Binding-site contacts:
Ligand atom C7 contacts residue ASN502 of chain 1.A at 3.6 Å.
Ligand atom C5 contacts residue ASP482 of chain 1.A at 3.7 Å.
Ligand atom C17 contacts residue GLY437 of chain 1.A at 3.5 Å.
Ligand atom N9 contacts residue ASN502 of chain 1.A at 3.1 Å (h-bond).
Ligand atom N14 contacts residue SER436 of chain 1.A at 3.5 Å (h-bond).
Ligand atom C2 contacts residue LYS609 of chain 1.A at 3.7 Å.
Ligand atom C15 contacts residue LYS609 of chain 1.A at 3.7 Å.
Ligand atom N4 contacts residue ASP575 of chain 1.A at 2.7 Å (salt-bridge).
Ligand atom C5 contacts residue ARG686 of chain 1.A at 3.6 Å.
Ligand atom O22 contacts residue LYS609 of chain 1.A at 3.5 Å.
Ligand atom C12 contacts residue ASP482 of chain 1.A at 3.4 Å.
Ligand atom N11 contacts residue ASN502 of chain 1.A at 2.7 Å (h-bond).
Ligand atom C12 contacts residue SER436 of chain 1.A at 3.5 Å.
Ligand atom O1 contacts residue LYS609 of chain 1.A at 2.6 Å (salt-bridge).
Ligand atom C16 contacts residue LYS609 of chain 1.A at 3.7 Å.
Ligand atom N11 contacts residue PHE603 of chain 1.A at 3.5 Å.
Ligand atom C7 contacts residue ASP575 of chain 1.A at 3.2 Å.
Ligand atom N6 contacts residue LYS609 of chain 1.A at 3.4 Å (salt-bridge).
Ligand atom C15 contacts residue GLY437 of chain 1.A at 3.6 Å.
Ligand atom N11 contacts residue ASP575 of chain 1.A at 2.9 Å (salt-bridge).
Ligand atom N14 contacts residue PHE580 of chain 1.A at 3.4 Å.
Ligand atom O1 contacts residue GLY605 of chain 1.A at 3.2 Å (h-bond).
Ligand atom O23 contacts residue ARG610 of chain 1.A at 2.8 Å (salt-bridge).
Ligand atom C3 contacts residue ARG686 of chain 1.A at 3.6 Å.
Ligand atom C12 contacts residue ARG686 of chain 1.A at 3.5 Å.
Ligand atom N6 contacts residue PHE580 of chain 1.A at 3.4 Å.
Ligand atom C21 contacts residue ARG610 of chain 1.A at 3.3 Å.
Ligand atom C18 contacts residue GLY579 of chain 1.A at 3.6 Å.
Ligand atom C7 contacts residue MET529 of chain 1.A at 3.7 Å (hydrophobic).
Ligand atom C2 contacts residue MET529 of chain 1.A at 3.7 Å (hydrophobic).
Ligand atom C10 contacts residue ARG686 of chain 1.A at 3.4 Å.
Ligand atom N4 contacts residue MET529 of chain 1.A at 3.4 Å (h-bond).
Ligand atom C20 contacts residue PRO438 of chain 1.A at 3.6 Å (hydrophobic).
Ligand atom O22 contacts residue ARG610 of chain 1.A at 3.0 Å (salt-bridge).
Ligand atom C3 contacts residue PHE580 of chain 1.A at 3.6 Å (hydrophobic).
Ligand atom C19 contacts residue PRO438 of chain 1.A at 3.7 Å (hydrophobic).
Ligand atom N8 contacts residue ASP482 of chain 1.A at 2.7 Å (salt-bridge).
Ligand atom N6 contacts residue ARG686 of chain 1.A at 3.4 Å (salt-bridge).
Ligand atom N9 contacts residue ILE504 of chain 1.A at 3.5 Å.
Ligand atom N8 contacts residue ARG686 of chain 1.A at 3.4 Å.

Sequence of chain 1.A:
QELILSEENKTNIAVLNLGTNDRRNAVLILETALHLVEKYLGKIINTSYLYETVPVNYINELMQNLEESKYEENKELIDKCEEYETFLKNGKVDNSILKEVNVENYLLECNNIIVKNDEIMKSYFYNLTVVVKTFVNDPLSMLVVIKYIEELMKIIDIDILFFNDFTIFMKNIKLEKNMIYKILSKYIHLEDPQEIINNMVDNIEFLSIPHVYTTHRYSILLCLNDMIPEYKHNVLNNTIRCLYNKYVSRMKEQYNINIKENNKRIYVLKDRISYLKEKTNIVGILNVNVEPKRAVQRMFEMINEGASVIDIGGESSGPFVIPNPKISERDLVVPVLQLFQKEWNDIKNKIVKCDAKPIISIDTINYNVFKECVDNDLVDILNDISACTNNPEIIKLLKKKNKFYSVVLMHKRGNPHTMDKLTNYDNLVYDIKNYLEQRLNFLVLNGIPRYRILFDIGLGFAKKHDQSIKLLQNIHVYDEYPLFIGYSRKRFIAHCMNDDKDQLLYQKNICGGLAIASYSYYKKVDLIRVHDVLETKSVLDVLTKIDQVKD

This protein binds this small molecule.
Small molecule (SMILES): Nc1nc(O)c2nc(CNc3ccc(C(=O)O)cc3)cnc2n1